Sequence of chain 1.A:
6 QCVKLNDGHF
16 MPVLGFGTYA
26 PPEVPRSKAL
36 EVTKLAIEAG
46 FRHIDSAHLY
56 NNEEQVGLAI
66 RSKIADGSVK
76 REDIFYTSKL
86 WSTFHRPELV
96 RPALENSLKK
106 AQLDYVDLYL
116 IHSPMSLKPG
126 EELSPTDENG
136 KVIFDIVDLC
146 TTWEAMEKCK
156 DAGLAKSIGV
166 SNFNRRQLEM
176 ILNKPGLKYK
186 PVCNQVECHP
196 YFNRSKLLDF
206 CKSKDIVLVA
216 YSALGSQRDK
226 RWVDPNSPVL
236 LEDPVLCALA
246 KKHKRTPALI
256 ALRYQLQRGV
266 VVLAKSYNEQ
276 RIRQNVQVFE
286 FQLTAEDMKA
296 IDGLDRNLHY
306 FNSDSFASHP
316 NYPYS

A protein and the small-molecule ligand that binds it are described below.
Small molecule (SMILES): COc1ccc(Cl)cc1C(=O)NCCc1ccc(S(=O)(=O)NC(=O)NC2CCCCC2)cc1

Binding-site contacts:
Ligand atom O4 contacts residue PHE306 of chain 1.A at 2.6 Å.
Ligand atom O3 contacts residue NAP1 of chain 1.C at 3.0 Å.
Ligand atom C20 contacts residue TRP227 of chain 1.A at 4.2 Å (hydrophobic).
Ligand atom C17 contacts residue TYR55 of chain 1.A at 3.5 Å (hydrophobic).
Ligand atom C11 contacts residue NAP1 of chain 1.C at 3.8 Å.
Ligand atom C13 contacts residue LEU54 of chain 1.A at 4.3 Å (hydrophobic).
Ligand atom C19 contacts residue TRP227 of chain 1.A at 4.1 Å (hydrophobic).
Ligand atom C11 contacts residue HIS117 of chain 1.A at 4.2 Å.
Ligand atom C14 contacts residue NAP1 of chain 1.C at 3.5 Å.
Ligand atom C13 contacts residue HIS117 of chain 1.A at 3.8 Å.
Ligand atom N9 contacts residue NAP1 of chain 1.C at 3.7 Å.
Ligand atom C12 contacts residue PHE306 of chain 1.A at 3.7 Å (hydrophobic).
Ligand atom C17 contacts residue HIS117 of chain 1.A at 3.5 Å.
Ligand atom C19 contacts residue TYR24 of chain 1.A at 3.8 Å (hydrophobic).
Ligand atom C23 contacts residue TRP227 of chain 1.A at 3.1 Å (hydrophobic).
Ligand atom O3 contacts residue TYR55 of chain 1.A at 2.4 Å (h-bond).
Ligand atom C14 contacts residue ASN167 of chain 1.A at 3.8 Å.
Ligand atom C24 contacts residue TYR24 of chain 1.A at 3.2 Å (hydrophobic).
Ligand atom C19 contacts residue LEU54 of chain 1.A at 4.2 Å (hydrophobic).
Ligand atom C21 contacts residue TRP227 of chain 1.A at 3.6 Å (hydrophobic).
Ligand atom C22 contacts residue LEU54 of chain 1.A at 3.8 Å (hydrophobic).
Ligand atom O5 contacts residue TYR24 of chain 1.A at 3.5 Å.
Ligand atom C17 contacts residue NAP1 of chain 1.C at 3.1 Å.
Ligand atom C18 contacts residue LEU54 of chain 1.A at 4.2 Å (hydrophobic).
Ligand atom C13 contacts residue NAP1 of chain 1.C at 4.0 Å.
Ligand atom C22 contacts residue TYR24 of chain 1.A at 3.2 Å (hydrophobic).
Ligand atom N8 contacts residue NAP1 of chain 1.C at 2.8 Å (h-bond).
Ligand atom C13 contacts residue TRP86 of chain 1.A at 4.0 Å (hydrophobic).
Ligand atom C12 contacts residue NAP1 of chain 1.C at 4.0 Å.
Ligand atom N9 contacts residue TYR55 of chain 1.A at 3.6 Å.
Ligand atom N8 contacts residue HIS117 of chain 1.A at 3.3 Å (h-bond).
Ligand atom C16 contacts residue ASN167 of chain 1.A at 3.7 Å.
Ligand atom C18 contacts residue TYR24 of chain 1.A at 4.1 Å (hydrophobic).
Ligand atom C14 contacts residue TYR216 of chain 1.A at 3.5 Å (hydrophobic).
Ligand atom O5 contacts residue PHE306 of chain 1.A at 3.9 Å.
Ligand atom C20 contacts residue TYR24 of chain 1.A at 4.2 Å (hydrophobic).
Ligand atom S2 contacts residue PHE306 of chain 1.A at 3.7 Å.
Ligand atom C24 contacts residue LEU54 of chain 1.A at 3.9 Å (hydrophobic).
Ligand atom C16 contacts residue NAP1 of chain 1.C at 4.2 Å.
Ligand atom O3 contacts residue HIS117 of chain 1.A at 3.0 Å (h-bond).